Binding-site contacts:
Ligand atom C1 contacts residue TYR54 of chain 1.A at 4.2 Å (hydrophobic).
Ligand atom O6 contacts residue GLU8 of chain 1.A at 4.0 Å.
Ligand atom C1 contacts residue TYR54 of chain 1.A at 3.9 Å (hydrophobic).
Ligand atom C3 contacts residue GLY56 of chain 1.A at 3.3 Å.
Ligand atom C1 contacts residue GLU8 of chain 1.A at 4.1 Å.
Ligand atom C5 contacts residue GLU8 of chain 1.A at 3.8 Å.
Ligand atom O1 contacts residue GLU8 of chain 1.A at 3.1 Å (salt-bridge).
Ligand atom C2 contacts residue TYR54 of chain 1.A at 4.2 Å (hydrophobic).
Ligand atom O2 contacts residue GLY56 of chain 1.A at 4.3 Å.
Ligand atom O3 contacts residue ASP57 of chain 1.A at 4.0 Å.
Ligand atom O3 contacts residue GLY56 of chain 1.A at 3.9 Å.
Ligand atom O2 contacts residue ASP57 of chain 1.A at 3.2 Å.
Ligand atom C2 contacts residue ASP57 of chain 1.A at 4.4 Å.
Ligand atom C2 contacts residue GLY56 of chain 1.A at 3.9 Å.
Ligand atom O1 contacts residue TYR54 of chain 1.A at 4.1 Å.
Ligand atom C1 contacts residue GLY56 of chain 1.A at 3.3 Å.
Ligand atom O4 contacts residue GLY56 of chain 1.A at 4.1 Å.
Ligand atom O5 contacts residue GLU8 of chain 1.A at 3.1 Å (salt-bridge).
Ligand atom O5 contacts residue TYR54 of chain 1.A at 4.1 Å.
Ligand atom C1 contacts residue GLU8 of chain 1.A at 4.2 Å.
Ligand atom C4 contacts residue GLY56 of chain 1.A at 4.3 Å.
Ligand atom C6 contacts residue GLU8 of chain 1.A at 3.3 Å.

Sequence of chain 1.A:
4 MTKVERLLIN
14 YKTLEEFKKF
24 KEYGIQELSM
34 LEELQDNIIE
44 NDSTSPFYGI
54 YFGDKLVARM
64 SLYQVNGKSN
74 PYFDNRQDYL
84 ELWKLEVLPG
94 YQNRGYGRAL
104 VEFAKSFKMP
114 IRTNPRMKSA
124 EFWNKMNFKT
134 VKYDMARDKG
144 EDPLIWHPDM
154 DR

This protein binds this small molecule.
Small molecule (SMILES): OC[C@H]1O[C@@](CO)(O[C@H]2O[C@H](CO)[C@@H](O)[C@H](O)[C@H]2O)[C@@H](O)[C@@H]1O